Sequence of chain 1.K:
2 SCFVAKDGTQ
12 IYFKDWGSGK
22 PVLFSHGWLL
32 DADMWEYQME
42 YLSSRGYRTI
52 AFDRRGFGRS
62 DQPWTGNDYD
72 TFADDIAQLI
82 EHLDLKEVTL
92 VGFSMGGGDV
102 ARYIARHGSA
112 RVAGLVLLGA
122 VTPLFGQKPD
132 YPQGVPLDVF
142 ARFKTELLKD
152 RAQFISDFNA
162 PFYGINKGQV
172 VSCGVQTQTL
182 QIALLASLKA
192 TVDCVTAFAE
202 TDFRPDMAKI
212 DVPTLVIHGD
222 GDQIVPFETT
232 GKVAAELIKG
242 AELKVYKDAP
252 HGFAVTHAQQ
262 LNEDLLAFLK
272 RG

Sequence of chain 1.L:
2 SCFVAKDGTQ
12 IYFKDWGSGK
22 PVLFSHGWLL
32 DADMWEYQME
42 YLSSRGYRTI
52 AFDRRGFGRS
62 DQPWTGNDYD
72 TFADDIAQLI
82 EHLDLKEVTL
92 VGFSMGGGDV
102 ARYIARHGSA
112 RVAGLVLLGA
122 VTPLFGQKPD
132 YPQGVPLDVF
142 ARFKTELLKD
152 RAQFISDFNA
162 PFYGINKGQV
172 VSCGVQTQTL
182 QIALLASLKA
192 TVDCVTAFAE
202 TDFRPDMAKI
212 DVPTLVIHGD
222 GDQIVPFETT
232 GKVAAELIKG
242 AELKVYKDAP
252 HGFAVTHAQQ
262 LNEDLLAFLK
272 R

Sequence of chain 1.J:
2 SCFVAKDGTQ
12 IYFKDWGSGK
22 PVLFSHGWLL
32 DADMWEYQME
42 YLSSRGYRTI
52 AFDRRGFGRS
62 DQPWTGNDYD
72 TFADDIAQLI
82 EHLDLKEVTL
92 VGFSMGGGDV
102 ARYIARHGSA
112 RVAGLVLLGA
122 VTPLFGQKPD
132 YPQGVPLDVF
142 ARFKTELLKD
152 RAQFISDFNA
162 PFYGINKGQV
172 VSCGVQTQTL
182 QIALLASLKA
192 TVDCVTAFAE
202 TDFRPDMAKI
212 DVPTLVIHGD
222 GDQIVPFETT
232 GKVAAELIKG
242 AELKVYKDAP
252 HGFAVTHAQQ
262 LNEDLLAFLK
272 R

This small molecule binds to this protein.
Small molecule (SMILES): O=C(CI)NCC(=O)N1CN(C(=O)CNC(=O)CI)CN(C(=O)CNC(=O)CI)C1

Binding-site contacts:
Ligand atom C7 contacts residue GLN11 of chain 1.J at 3.5 Å.
Ligand atom C11 contacts residue CYS3 of chain 1.K at 1.8 Å (hydrophobic).
Ligand atom C5 contacts residue GLN11 of chain 1.J at 3.3 Å.
Ligand atom N6 contacts residue CYS3 of chain 1.L at 2.9 Å (h-bond).
Ligand atom O2 contacts residue VAL5 of chain 1.J at 4.5 Å.
Ligand atom N5 contacts residue CYS3 of chain 1.K at 3.5 Å (h-bond).
Ligand atom O4 contacts residue CYS3 of chain 1.K at 3.3 Å (h-bond).
Ligand atom O5 contacts residue GLN11 of chain 1.L at 3.6 Å (h-bond).
Ligand atom C15 contacts residue PHE4 of chain 1.L at 3.9 Å (hydrophobic).
Ligand atom C10 contacts residue PHE4 of chain 1.K at 4.5 Å (hydrophobic).
Ligand atom N4 contacts residue CYS3 of chain 1.J at 3.9 Å.
Ligand atom C8 contacts residue GLN11 of chain 1.K at 4.3 Å.
Ligand atom C15 contacts residue CYS3 of chain 1.L at 1.8 Å (hydrophobic).
Ligand atom O6 contacts residue VAL5 of chain 1.L at 4.1 Å.
Ligand atom O3 contacts residue GLN11 of chain 1.K at 3.3 Å (h-bond).
Ligand atom O2 contacts residue GLN11 of chain 1.J at 4.0 Å.
Ligand atom C11 contacts residue PHE4 of chain 1.K at 3.9 Å (hydrophobic).
Ligand atom C14 contacts residue CYS3 of chain 1.L at 2.7 Å (hydrophobic).
Ligand atom C7 contacts residue CYS3 of chain 1.J at 1.8 Å (hydrophobic).
Ligand atom N4 contacts residue GLN11 of chain 1.J at 2.9 Å (h-bond).
Ligand atom N6 contacts residue GLN11 of chain 1.L at 4.3 Å.
Ligand atom O6 contacts residue CYS3 of chain 1.L at 3.8 Å.
Ligand atom C13 contacts residue CYS3 of chain 1.L at 4.2 Å (hydrophobic).
Ligand atom O4 contacts residue VAL5 of chain 1.K at 3.6 Å.
Ligand atom O4 contacts residue PHE4 of chain 1.K at 3.8 Å.
Ligand atom C14 contacts residue GLN11 of chain 1.L at 4.2 Å.
Ligand atom C9 contacts residue CYS3 of chain 1.K at 3.8 Å (hydrophobic).
Ligand atom O2 contacts residue CYS3 of chain 1.J at 2.9 Å (h-bond).
Ligand atom C6 contacts residue GLN11 of chain 1.J at 3.2 Å.
Ligand atom C10 contacts residue CYS3 of chain 1.K at 2.7 Å (hydrophobic).
Ligand atom C6 contacts residue CYS3 of chain 1.J at 2.7 Å (hydrophobic).
Ligand atom O6 contacts residue GLN11 of chain 1.L at 4.4 Å.
Ligand atom C15 contacts residue GLN11 of chain 1.L at 4.1 Å.